A small-molecule ligand and the protein it binds are described below.
Small molecule (SMILES): NC[C@H]1O[C@H](O[C@H]2[C@H](O)[C@@H](O[C@H]3O[C@H](CO)[C@@H](O)[C@H](N)[C@H]3O)[C@H](N)C[C@@H]2N)[C@H](N)C[C@@H]1O

Binding-site contacts:
Ligand atom C51 contacts residue GLU238 of chain 1.B at 3.8 Å.
Ligand atom C61 contacts residue GLU238 of chain 1.B at 3.3 Å.
Ligand atom O51 contacts residue TRP271 of chain 1.B at 3.5 Å.
Ligand atom C62 contacts residue ASP197 of chain 1.B at 3.9 Å.
Ligand atom C32 contacts residue GLU239 of chain 1.B at 3.6 Å.
Ligand atom N33 contacts residue ASP220 of chain 1.B at 2.5 Å (salt-bridge).
Ligand atom C23 contacts residue ASP197 of chain 1.B at 3.7 Å.
Ligand atom N12 contacts residue ASP197 of chain 1.B at 2.7 Å (salt-bridge).
Ligand atom C42 contacts residue GLU238 of chain 1.B at 3.8 Å.
Ligand atom N12 contacts residue ASP201 of chain 1.B at 3.8 Å.
Ligand atom C33 contacts residue ASP220 of chain 1.B at 3.1 Å.
Ligand atom O62 contacts residue ASP197 of chain 1.B at 3.4 Å (salt-bridge).
Ligand atom O23 contacts residue ASP197 of chain 1.B at 2.7 Å (salt-bridge).
Ligand atom N12 contacts residue HIS202 of chain 1.B at 3.8 Å.
Ligand atom N32 contacts residue GLU238 of chain 1.B at 2.8 Å (salt-bridge).
Ligand atom C32 contacts residue GLU235 of chain 1.B at 3.8 Å.
Ligand atom N33 contacts residue ASP197 of chain 1.B at 3.6 Å (salt-bridge).
Ligand atom N32 contacts residue GLU239 of chain 1.B at 2.9 Å (salt-bridge).
Ligand atom C12 contacts residue SER199 of chain 1.B at 3.8 Å.
Ligand atom C12 contacts residue ASP197 of chain 1.B at 3.2 Å.
Ligand atom O43 contacts residue ASP220 of chain 1.B at 3.2 Å (salt-bridge).
Ligand atom C11 contacts residue TRP271 of chain 1.B at 3.7 Å (hydrophobic).
Ligand atom C63 contacts residue TYR278 of chain 1.B at 3.6 Å (hydrophobic).
Ligand atom C22 contacts residue GLU239 of chain 1.B at 3.5 Å.
Ligand atom C31 contacts residue GLU235 of chain 1.B at 3.6 Å.
Ligand atom O63 contacts residue TRP287 of chain 1.B at 3.6 Å.
Ligand atom N12 contacts residue SER199 of chain 1.B at 3.0 Å (h-bond).
Ligand atom N32 contacts residue GLU235 of chain 1.B at 2.8 Å (salt-bridge).
Ligand atom O43 contacts residue TYR278 of chain 1.B at 3.5 Å.
Ligand atom O53 contacts residue ASN32 of chain 1.B at 3.8 Å.
Ligand atom C33 contacts residue ASP197 of chain 1.B at 3.5 Å.
Ligand atom N21 contacts residue GLU235 of chain 1.B at 3.5 Å (salt-bridge).
Ligand atom O11 contacts residue GLU235 of chain 1.B at 3.5 Å (salt-bridge).
Ligand atom C21 contacts residue TRP271 of chain 1.B at 3.7 Å (hydrophobic).
Ligand atom N61 contacts residue GLU238 of chain 1.B at 3.2 Å (salt-bridge).
Ligand atom O63 contacts residue TRP271 of chain 1.B at 3.6 Å.
Ligand atom C43 contacts residue TYR278 of chain 1.B at 3.5 Å (hydrophobic).
Ligand atom C32 contacts residue GLU238 of chain 1.B at 3.7 Å.
Ligand atom C22 contacts residue SER199 of chain 1.B at 3.7 Å.
Ligand atom C43 contacts residue ASP220 of chain 1.B at 3.8 Å.

Sequence of chain 1.B:
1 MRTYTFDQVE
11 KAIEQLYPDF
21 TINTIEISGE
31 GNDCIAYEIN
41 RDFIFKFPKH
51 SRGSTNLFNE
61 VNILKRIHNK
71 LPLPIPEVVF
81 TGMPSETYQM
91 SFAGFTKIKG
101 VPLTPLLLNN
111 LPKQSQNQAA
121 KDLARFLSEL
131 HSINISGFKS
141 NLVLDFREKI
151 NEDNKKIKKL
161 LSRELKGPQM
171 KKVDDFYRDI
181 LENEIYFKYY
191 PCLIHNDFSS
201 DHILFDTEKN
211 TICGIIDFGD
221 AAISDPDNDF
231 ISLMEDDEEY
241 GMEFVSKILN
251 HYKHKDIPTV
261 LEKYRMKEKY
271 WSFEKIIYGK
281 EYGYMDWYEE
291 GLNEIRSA